Sequence of chain 1.A:
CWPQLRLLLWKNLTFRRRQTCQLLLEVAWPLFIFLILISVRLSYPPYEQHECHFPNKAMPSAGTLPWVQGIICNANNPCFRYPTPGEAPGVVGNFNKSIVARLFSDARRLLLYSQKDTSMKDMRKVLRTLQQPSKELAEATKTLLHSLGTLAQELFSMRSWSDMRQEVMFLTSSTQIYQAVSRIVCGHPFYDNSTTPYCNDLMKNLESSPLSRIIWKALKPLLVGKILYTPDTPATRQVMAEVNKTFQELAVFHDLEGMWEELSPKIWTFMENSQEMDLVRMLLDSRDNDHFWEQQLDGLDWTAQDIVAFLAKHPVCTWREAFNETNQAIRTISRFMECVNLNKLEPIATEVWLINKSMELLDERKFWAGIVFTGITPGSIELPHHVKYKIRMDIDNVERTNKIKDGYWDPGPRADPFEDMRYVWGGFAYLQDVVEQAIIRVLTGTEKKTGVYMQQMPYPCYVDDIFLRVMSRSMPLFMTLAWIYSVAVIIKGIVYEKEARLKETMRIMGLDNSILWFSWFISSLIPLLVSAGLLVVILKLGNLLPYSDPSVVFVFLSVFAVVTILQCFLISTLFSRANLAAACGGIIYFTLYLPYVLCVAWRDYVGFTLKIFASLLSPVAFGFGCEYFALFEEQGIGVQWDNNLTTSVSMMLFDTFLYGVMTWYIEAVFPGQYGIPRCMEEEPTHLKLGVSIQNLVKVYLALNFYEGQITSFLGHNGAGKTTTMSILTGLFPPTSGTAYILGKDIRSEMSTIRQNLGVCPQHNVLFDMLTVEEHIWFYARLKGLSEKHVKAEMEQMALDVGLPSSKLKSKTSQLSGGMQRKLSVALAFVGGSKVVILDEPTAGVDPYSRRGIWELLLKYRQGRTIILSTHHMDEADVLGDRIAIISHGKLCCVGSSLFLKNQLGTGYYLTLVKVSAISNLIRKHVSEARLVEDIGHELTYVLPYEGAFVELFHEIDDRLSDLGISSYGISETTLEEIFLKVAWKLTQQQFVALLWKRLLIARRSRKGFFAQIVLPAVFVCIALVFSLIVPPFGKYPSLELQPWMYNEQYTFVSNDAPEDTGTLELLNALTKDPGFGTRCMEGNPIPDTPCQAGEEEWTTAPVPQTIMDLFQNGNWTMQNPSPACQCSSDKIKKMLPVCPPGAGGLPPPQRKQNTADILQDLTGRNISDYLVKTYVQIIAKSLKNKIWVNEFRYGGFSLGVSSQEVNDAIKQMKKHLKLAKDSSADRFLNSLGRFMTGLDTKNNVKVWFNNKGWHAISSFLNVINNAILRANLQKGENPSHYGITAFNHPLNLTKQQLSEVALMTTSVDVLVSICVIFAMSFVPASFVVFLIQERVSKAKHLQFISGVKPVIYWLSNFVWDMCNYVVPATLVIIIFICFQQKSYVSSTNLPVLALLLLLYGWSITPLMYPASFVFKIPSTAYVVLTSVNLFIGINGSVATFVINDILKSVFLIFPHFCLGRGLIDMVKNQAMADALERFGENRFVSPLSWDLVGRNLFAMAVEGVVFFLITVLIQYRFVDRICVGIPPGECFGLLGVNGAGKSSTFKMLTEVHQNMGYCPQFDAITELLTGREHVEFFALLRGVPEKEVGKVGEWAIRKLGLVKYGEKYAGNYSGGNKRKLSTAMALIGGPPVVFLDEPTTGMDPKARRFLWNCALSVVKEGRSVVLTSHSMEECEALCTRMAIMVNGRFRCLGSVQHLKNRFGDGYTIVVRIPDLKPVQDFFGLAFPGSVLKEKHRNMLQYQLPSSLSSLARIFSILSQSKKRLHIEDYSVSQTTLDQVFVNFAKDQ

This protein binds this small molecule.
Small molecule (SMILES): CC(=O)N[C@H]1[C@H](O[C@H]2[C@H](O)[C@@H](NC(C)=O)CO[C@@H]2CO)O[C@H](CO)[C@@H](O)[C@@H]1O

Binding-site contacts:
Ligand atom O5 contacts residue LEU507 of chain 1.A at 3.9 Å.
Ligand atom C6 contacts residue LEU507 of chain 1.A at 3.3 Å (hydrophobic).
Ligand atom C7 contacts residue HIS410 of chain 1.A at 4.2 Å.
Ligand atom C2 contacts residue ASN508 of chain 1.A at 3.7 Å.
Ligand atom C5 contacts residue ASN400 of chain 1.A at 3.7 Å.
Ligand atom O5 contacts residue ASN400 of chain 1.A at 2.4 Å (h-bond).
Ligand atom C3 contacts residue ASN400 of chain 1.A at 3.8 Å.
Ligand atom O5 contacts residue ASN508 of chain 1.A at 3.8 Å.
Ligand atom O6 contacts residue ASN508 of chain 1.A at 4.1 Å.
Ligand atom O7 contacts residue ARG1572 of chain 1.A at 4.3 Å.
Ligand atom N2 contacts residue ASN508 of chain 1.A at 4.0 Å.
Ligand atom C1 contacts residue ASN508 of chain 1.A at 3.3 Å.
Ligand atom O5 contacts residue GLN404 of chain 1.A at 3.8 Å.
Ligand atom C5 contacts residue ASN508 of chain 1.A at 3.4 Å.
Ligand atom C8 contacts residue ASN400 of chain 1.A at 4.3 Å.
Ligand atom N2 contacts residue ASN400 of chain 1.A at 2.9 Å (h-bond).
Ligand atom C6 contacts residue GLN404 of chain 1.A at 4.2 Å.
Ligand atom N2 contacts residue HIS410 of chain 1.A at 4.4 Å.
Ligand atom C8 contacts residue HIS410 of chain 1.A at 3.5 Å.
Ligand atom O6 contacts residue ASN400 of chain 1.A at 3.9 Å.
Ligand atom C4 contacts residue ASN400 of chain 1.A at 4.2 Å.
Ligand atom O6 contacts residue LEU507 of chain 1.A at 2.9 Å (h-bond).
Ligand atom C3 contacts residue ASN508 of chain 1.A at 3.4 Å.
Ligand atom O6 contacts residue GLN404 of chain 1.A at 3.4 Å.
Ligand atom O4 contacts residue ASN508 of chain 1.A at 3.8 Å.
Ligand atom O3 contacts residue HIS410 of chain 1.A at 3.7 Å.
Ligand atom O7 contacts residue ASN400 of chain 1.A at 3.1 Å (h-bond).
Ligand atom C6 contacts residue ASN508 of chain 1.A at 4.1 Å.
Ligand atom C1 contacts residue ASN400 of chain 1.A at 1.4 Å.
Ligand atom C2 contacts residue ASN400 of chain 1.A at 2.5 Å.
Ligand atom C4 contacts residue ASN508 of chain 1.A at 3.8 Å.
Ligand atom C7 contacts residue ASN400 of chain 1.A at 3.2 Å.
Ligand atom C5 contacts residue LEU507 of chain 1.A at 3.7 Å (hydrophobic).